Binding-site contacts:
Ligand atom OP2 contacts residue ALA274 of chain 1.B at 3.3 Å (h-bond).
Ligand atom C1' contacts residue GLN340 of chain 1.B at 3.5 Å.
Ligand atom OP1 contacts residue THR268 of chain 1.B at 2.7 Å (h-bond).
Ligand atom OP1 contacts residue PRO343 of chain 1.B at 3.4 Å.
Ligand atom OP1 contacts residue ILE344 of chain 1.B at 2.9 Å (h-bond).
Ligand atom N2 contacts residue GLN513 of chain 1.B at 3.5 Å (h-bond).
Ligand atom C1' contacts residue TYR303 of chain 1.B at 3.3 Å (hydrophobic).
Ligand atom OP1 contacts residue THR266 of chain 1.B at 3.1 Å (h-bond).
Ligand atom OP2 contacts residue ARG345 of chain 1.B at 3.0 Å (salt-bridge).
Ligand atom OP1 contacts residue THR272 of chain 1.B at 2.7 Å (h-bond).
Ligand atom OP1 contacts residue ARG345 of chain 1.B at 2.9 Å (salt-bridge).
Ligand atom O5' contacts residue THR272 of chain 1.B at 3.4 Å (h-bond).
Ligand atom C5' contacts residue ILE342 of chain 1.B at 3.2 Å (hydrophobic).
Ligand atom C8 contacts residue ARG345 of chain 1.B at 3.3 Å.
Ligand atom O4' contacts residue TYR303 of chain 1.B at 3.5 Å (h-bond).
Ligand atom C4' contacts residue ILE342 of chain 1.B at 3.6 Å (hydrophobic).
Ligand atom C3' contacts residue ASP546 of chain 1.B at 3.6 Å.
Ligand atom N2 contacts residue ARG331 of chain 1.B at 3.4 Å (salt-bridge).
Ligand atom C2 contacts residue ARG331 of chain 1.B at 3.6 Å.
Ligand atom OP1 contacts residue ARG294 of chain 1.B at 2.8 Å (salt-bridge).
Ligand atom N3 contacts residue ARG331 of chain 1.B at 2.9 Å (salt-bridge).
Ligand atom C2' contacts residue GLN340 of chain 1.B at 3.5 Å.
Ligand atom O4' contacts residue ASN341 of chain 1.B at 3.2 Å.
Ligand atom N7 contacts residue ARG345 of chain 1.B at 3.0 Å (salt-bridge).
Ligand atom OP1 contacts residue GLN295 of chain 1.B at 3.5 Å.
Ligand atom C4' contacts residue VAL544 of chain 1.B at 3.5 Å (hydrophobic).
Ligand atom O3' contacts residue PRO343 of chain 1.B at 3.6 Å.
Ligand atom C2' contacts residue ASN341 of chain 1.B at 3.5 Å.
Ligand atom OP1 contacts residue LYS267 of chain 1.B at 3.0 Å (salt-bridge).
Ligand atom OP1 contacts residue ILE344 of chain 1.B at 3.5 Å.
Ligand atom O2 contacts residue LYS298 of chain 1.B at 3.1 Å.
Ligand atom O3' contacts residue ARG294 of chain 1.B at 3.1 Å (salt-bridge).
Ligand atom O4' contacts residue HIS545 of chain 1.B at 3.4 Å.
Ligand atom O3' contacts residue THR268 of chain 1.B at 3.3 Å.
Ligand atom P contacts residue ARG294 of chain 1.B at 3.5 Å.
Ligand atom O2 contacts residue ASN341 of chain 1.B at 2.9 Å (h-bond).
Ligand atom C5' contacts residue THR268 of chain 1.B at 3.4 Å.
Ligand atom C1' contacts residue HIS545 of chain 1.B at 3.6 Å.
Ligand atom C1' contacts residue ASN341 of chain 1.B at 3.6 Å.
Ligand atom OP2 contacts residue ARG345 of chain 1.B at 3.3 Å.

A protein and the small-molecule ligand that binds it are described below.
Small molecule (SMILES): Cc1cn([C@H]2C[C@H](O[P](=O)(O)OC[C@H]3O[C@@H](n4ccc(N)nc4=O)C[C@@H]3O[P](=O)(O)OC[C@@H]3CC[C@H](n4cnc5c(=O)[nH]c(N)nc54)O3)[C@@H](CO[P](=O)(O)O[C@H]3C[C@H](n4ccc(N)nc4=O)O[C@@H]3CO[P](=O)(O)O[C@H]3C[C@H](n4cnc5c4NC=NC5N)O[C@@H]3CO[P](=O)(O)O[C@H]3C[C@H](n4cnc5c(=O)[nH]c(N)nc54)O[C@@H]3CO[P](=O)(O)O[C@H]3C[C@H](n4cc(C)c(=O)[nH]c4=O)O[C@@H]3CO[P](=O)(O)O[C@H]3C[C@H](n4ccc(N)nc4=O)O[C@@H]3CO[P](=O)(O)O[C@H]3C[C@H](n4ccc(N)nc4=O)O[C@@H]3CO)O2)c(=O)[nH]c1=O

Sequence of chain 1.B:
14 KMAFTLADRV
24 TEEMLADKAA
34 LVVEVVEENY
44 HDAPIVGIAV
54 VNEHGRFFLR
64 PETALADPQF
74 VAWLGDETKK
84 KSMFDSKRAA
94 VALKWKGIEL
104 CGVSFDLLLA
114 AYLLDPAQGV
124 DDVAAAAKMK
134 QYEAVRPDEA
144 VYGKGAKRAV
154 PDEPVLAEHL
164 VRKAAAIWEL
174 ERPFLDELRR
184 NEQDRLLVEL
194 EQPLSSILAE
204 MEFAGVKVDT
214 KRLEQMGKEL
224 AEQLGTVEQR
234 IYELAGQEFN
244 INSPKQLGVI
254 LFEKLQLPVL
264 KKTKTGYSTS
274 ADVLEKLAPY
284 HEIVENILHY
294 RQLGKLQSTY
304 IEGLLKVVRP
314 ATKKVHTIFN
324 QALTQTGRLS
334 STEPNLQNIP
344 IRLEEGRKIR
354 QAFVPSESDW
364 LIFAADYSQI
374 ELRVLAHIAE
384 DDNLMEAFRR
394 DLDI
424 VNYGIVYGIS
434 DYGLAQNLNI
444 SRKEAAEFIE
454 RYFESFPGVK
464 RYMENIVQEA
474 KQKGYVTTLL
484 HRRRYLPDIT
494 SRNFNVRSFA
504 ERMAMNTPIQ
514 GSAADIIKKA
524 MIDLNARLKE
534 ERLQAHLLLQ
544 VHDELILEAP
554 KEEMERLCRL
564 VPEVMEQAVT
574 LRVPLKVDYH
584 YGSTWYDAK